The protein below binds the small molecule below.
Small molecule (SMILES): CC(=O)N[C@@H]1[C@@H](O)[C@H](O)[C@@H](CO)O[C@H]1O

Binding-site contacts:
Ligand atom C5 contacts residue THR217 of chain 1.A at 3.7 Å.
Ligand atom O7 contacts residue ASN215 of chain 1.A at 2.8 Å (h-bond).
Ligand atom C4 contacts residue ASN215 of chain 1.A at 3.9 Å.
Ligand atom C5 contacts residue ASN215 of chain 1.A at 3.1 Å.
Ligand atom C2 contacts residue ASN215 of chain 1.A at 2.5 Å.
Ligand atom C7 contacts residue THR217 of chain 1.A at 4.3 Å.
Ligand atom C6 contacts residue THR217 of chain 1.A at 4.0 Å.
Ligand atom C7 contacts residue ASN215 of chain 1.A at 2.5 Å.
Ligand atom O7 contacts residue THR202 of chain 1.A at 4.5 Å.
Ligand atom N2 contacts residue ASN215 of chain 1.A at 2.7 Å (h-bond).
Ligand atom C8 contacts residue ASN215 of chain 1.A at 3.0 Å.
Ligand atom C8 contacts residue THR217 of chain 1.A at 3.3 Å.
Ligand atom O5 contacts residue ASN215 of chain 1.A at 2.4 Å (h-bond).
Ligand atom C1 contacts residue THR217 of chain 1.A at 4.2 Å.
Ligand atom O5 contacts residue THR217 of chain 1.A at 4.2 Å.
Ligand atom C1 contacts residue ASN215 of chain 1.A at 1.4 Å.
Ligand atom C3 contacts residue ASN215 of chain 1.A at 3.5 Å.
Ligand atom O7 contacts residue VAL201 of chain 1.A at 4.3 Å.
Ligand atom C6 contacts residue ASN215 of chain 1.A at 4.4 Å.

Sequence of chain 1.A:
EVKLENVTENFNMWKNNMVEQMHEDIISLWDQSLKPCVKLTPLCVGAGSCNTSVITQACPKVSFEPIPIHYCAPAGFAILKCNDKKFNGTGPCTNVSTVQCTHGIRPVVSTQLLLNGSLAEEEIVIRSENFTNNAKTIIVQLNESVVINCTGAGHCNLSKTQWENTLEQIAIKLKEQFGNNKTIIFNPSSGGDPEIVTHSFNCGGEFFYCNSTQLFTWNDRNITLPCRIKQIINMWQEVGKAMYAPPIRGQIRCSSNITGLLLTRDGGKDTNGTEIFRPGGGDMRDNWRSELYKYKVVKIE